Binding-site contacts:
Ligand atom C19 contacts residue ASN302 of chain 3.A at 3.3 Å.
Ligand atom C14 contacts residue ARG298 of chain 3.A at 4.3 Å.
Ligand atom BR2 contacts residue TYR282 of chain 3.A at 3.4 Å.
Ligand atom C2 contacts residue TYR282 of chain 3.A at 3.7 Å (hydrophobic).
Ligand atom BR2 contacts residue TYR289 of chain 3.A at 4.1 Å.
Ligand atom BR2 contacts residue LEU299 of chain 3.A at 3.9 Å.
Ligand atom C1 contacts residue TYR282 of chain 3.A at 3.5 Å (hydrophobic).
Ligand atom C2 contacts residue GLU287 of chain 3.A at 3.3 Å.
Ligand atom C9 contacts residue TYR282 of chain 3.A at 3.4 Å (hydrophobic).
Ligand atom N22 contacts residue ASN302 of chain 3.A at 4.2 Å.
Ligand atom C11 contacts residue LEU299 of chain 3.A at 4.1 Å (hydrophobic).
Ligand atom C9 contacts residue ASN302 of chain 3.A at 4.1 Å.
Ligand atom C5 contacts residue LEU299 of chain 3.A at 4.0 Å (hydrophobic).
Ligand atom C11 contacts residue TYR282 of chain 3.A at 3.2 Å (hydrophobic).
Ligand atom C3 contacts residue TYR282 of chain 3.A at 4.3 Å (hydrophobic).
Ligand atom N24 contacts residue TYR282 of chain 3.A at 4.2 Å.
Ligand atom N22 contacts residue ARG298 of chain 3.A at 3.4 Å.
Ligand atom C5 contacts residue ARG298 of chain 3.A at 4.4 Å.
Ligand atom C17 contacts residue ASN302 of chain 3.A at 3.5 Å.
Ligand atom C5 contacts residue TYR282 of chain 3.A at 3.5 Å (hydrophobic).
Ligand atom C14 contacts residue ASN302 of chain 3.A at 3.8 Å.
Ligand atom N24 contacts residue ASN302 of chain 3.A at 3.8 Å.
Ligand atom C16 contacts residue TYR282 of chain 3.A at 3.7 Å (hydrophobic).
Ligand atom C20 contacts residue LEU299 of chain 3.A at 4.5 Å (hydrophobic).
Ligand atom N22 contacts residue TYR282 of chain 3.A at 3.6 Å.
Ligand atom C20 contacts residue ASN302 of chain 3.A at 3.8 Å.
Ligand atom N25 contacts residue ASN302 of chain 3.A at 4.3 Å.
Ligand atom C4 contacts residue GLU287 of chain 3.A at 4.2 Å.
Ligand atom BR2 contacts residue ASP295 of chain 3.A at 3.4 Å.
Ligand atom C20 contacts residue TYR282 of chain 3.A at 3.8 Å (hydrophobic).
Ligand atom C6 contacts residue ARG298 of chain 3.A at 3.0 Å.
Ligand atom C11 contacts residue ARG298 of chain 3.A at 3.6 Å.
Ligand atom C14 contacts residue TYR282 of chain 3.A at 3.5 Å (hydrophobic).
Ligand atom C6 contacts residue TYR282 of chain 3.A at 3.3 Å (hydrophobic).
Ligand atom C1 contacts residue GLU287 of chain 3.A at 4.1 Å.
Ligand atom BR2 contacts residue ARG298 of chain 3.A at 4.2 Å.

Sequence of chain 3.A:
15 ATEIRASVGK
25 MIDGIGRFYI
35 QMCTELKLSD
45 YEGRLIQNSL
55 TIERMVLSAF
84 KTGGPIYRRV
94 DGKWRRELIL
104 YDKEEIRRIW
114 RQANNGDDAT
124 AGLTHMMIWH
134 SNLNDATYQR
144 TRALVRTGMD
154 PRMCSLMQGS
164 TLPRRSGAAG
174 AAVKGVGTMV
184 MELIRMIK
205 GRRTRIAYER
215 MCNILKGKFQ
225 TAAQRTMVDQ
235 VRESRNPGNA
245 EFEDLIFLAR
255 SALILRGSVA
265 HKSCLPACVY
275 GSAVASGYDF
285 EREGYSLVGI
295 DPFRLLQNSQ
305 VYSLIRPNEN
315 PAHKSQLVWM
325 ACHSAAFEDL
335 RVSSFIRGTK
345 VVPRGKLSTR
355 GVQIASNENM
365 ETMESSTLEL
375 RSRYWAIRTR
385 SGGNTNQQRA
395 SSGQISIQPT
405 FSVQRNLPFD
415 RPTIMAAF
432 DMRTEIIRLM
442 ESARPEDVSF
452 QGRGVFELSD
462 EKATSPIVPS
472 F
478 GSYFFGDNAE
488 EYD

A protein and the small-molecule ligand that binds it are described below.
Small molecule (SMILES): Cc1cc(Br)cnc1N1CCN(C(=O)c2c(-c3ccccc3Cl)noc2C)CC1